The small molecule below binds the protein below.
Small molecule (SMILES): CC(=O)N[C@@H]1[C@@H](O)[C@H](O)[C@@H](CO)O[C@H]1O

Sequence of chain 1.A:
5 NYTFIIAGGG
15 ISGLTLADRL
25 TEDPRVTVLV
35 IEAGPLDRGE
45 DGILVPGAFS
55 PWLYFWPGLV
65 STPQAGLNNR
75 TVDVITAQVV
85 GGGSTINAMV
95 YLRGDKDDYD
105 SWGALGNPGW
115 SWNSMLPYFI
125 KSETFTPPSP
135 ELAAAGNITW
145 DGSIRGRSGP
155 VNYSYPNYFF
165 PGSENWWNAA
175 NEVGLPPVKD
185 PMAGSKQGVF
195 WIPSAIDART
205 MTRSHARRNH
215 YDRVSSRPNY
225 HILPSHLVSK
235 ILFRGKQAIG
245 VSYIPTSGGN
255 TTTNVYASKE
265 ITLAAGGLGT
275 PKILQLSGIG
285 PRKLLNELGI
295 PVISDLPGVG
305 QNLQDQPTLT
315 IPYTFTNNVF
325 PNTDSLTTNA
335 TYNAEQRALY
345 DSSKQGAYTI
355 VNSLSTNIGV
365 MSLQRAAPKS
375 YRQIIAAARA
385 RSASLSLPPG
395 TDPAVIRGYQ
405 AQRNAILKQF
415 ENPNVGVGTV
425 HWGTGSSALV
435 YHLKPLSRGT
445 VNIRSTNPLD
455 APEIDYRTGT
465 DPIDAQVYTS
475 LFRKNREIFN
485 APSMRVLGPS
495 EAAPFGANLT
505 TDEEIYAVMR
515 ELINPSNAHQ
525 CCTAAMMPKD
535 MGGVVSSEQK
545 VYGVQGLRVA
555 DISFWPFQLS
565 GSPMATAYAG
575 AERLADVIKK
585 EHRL

Binding-site contacts:
Ligand atom C6 contacts residue GLY500 of chain 1.A at 4.4 Å.
Ligand atom O4 contacts residue ALA497 of chain 1.A at 3.5 Å.
Ligand atom C4 contacts residue ASN502 of chain 1.A at 4.3 Å.
Ligand atom C7 contacts residue ASN502 of chain 1.A at 3.8 Å.
Ligand atom C6 contacts residue ALA497 of chain 1.A at 3.8 Å (hydrophobic).
Ligand atom C2 contacts residue ASN502 of chain 1.A at 2.6 Å.
Ligand atom O7 contacts residue ASN502 of chain 1.A at 4.2 Å.
Ligand atom C5 contacts residue PHE499 of chain 1.A at 4.1 Å (hydrophobic).
Ligand atom O6 contacts residue ALA497 of chain 1.A at 4.3 Å.
Ligand atom C1 contacts residue ASN502 of chain 1.A at 1.5 Å.
Ligand atom C5 contacts residue ASN502 of chain 1.A at 3.6 Å.
Ligand atom C3 contacts residue ASN502 of chain 1.A at 3.9 Å.
Ligand atom O5 contacts residue ASN502 of chain 1.A at 2.4 Å (h-bond).
Ligand atom C6 contacts residue ALA496 of chain 1.A at 4.5 Å (hydrophobic).
Ligand atom N2 contacts residue ASN502 of chain 1.A at 3.0 Å (h-bond).
Ligand atom C6 contacts residue PHE499 of chain 1.A at 3.6 Å (hydrophobic).